Binding-site contacts:
Ligand atom CAF contacts residue LEU127 of chain 1.E at 3.8 Å (hydrophobic).
Ligand atom CAI contacts residue SER129 of chain 1.E at 4.0 Å.
Ligand atom OAJ contacts residue ARG65 of chain 1.E at 3.1 Å (salt-bridge).
Ligand atom CAU contacts residue PHE207 of chain 1.D at 3.4 Å (hydrophobic).
Ligand atom CAE contacts residue LEU117 of chain 1.E at 3.5 Å (hydrophobic).
Ligand atom CAW contacts residue PHE159 of chain 1.D at 3.3 Å (hydrophobic).
Ligand atom CAV contacts residue PHE207 of chain 1.D at 3.6 Å (hydrophobic).
Ligand atom CAF contacts residue LEU117 of chain 1.E at 3.9 Å (hydrophobic).
Ligand atom CAX contacts residue PHE159 of chain 1.D at 3.2 Å (hydrophobic).
Ligand atom CAA contacts residue THR204 of chain 1.D at 3.9 Å.
Ligand atom OAJ contacts residue THR204 of chain 1.D at 3.7 Å.
Ligand atom CAF contacts residue THR204 of chain 1.D at 3.9 Å.
Ligand atom CAT contacts residue TYR202 of chain 1.D at 3.4 Å (hydrophobic).
Ligand atom CAD contacts residue ARG119 of chain 1.E at 3.7 Å.
Ligand atom CAU contacts residue TYR202 of chain 1.D at 3.3 Å (hydrophobic).
Ligand atom CAS contacts residue TYR202 of chain 1.D at 3.9 Å (hydrophobic).
Ligand atom OAJ contacts residue LEU127 of chain 1.E at 3.9 Å.
Ligand atom CAU contacts residue THR204 of chain 1.D at 3.7 Å.
Ligand atom CAL contacts residue ARG65 of chain 1.E at 3.7 Å.
Ligand atom NAY contacts residue PHE159 of chain 1.D at 3.1 Å (h-bond).
Ligand atom CAS contacts residue GLU157 of chain 1.D at 3.4 Å.
Ligand atom CAQ contacts residue PHE63 of chain 1.E at 3.7 Å (hydrophobic).
Ligand atom CAE contacts residue ARG119 of chain 1.E at 3.8 Å.
Ligand atom NAH contacts residue SER129 of chain 1.E at 4.0 Å.
Ligand atom CAP contacts residue PHE63 of chain 1.E at 3.9 Å (hydrophobic).
Ligand atom OAO contacts residue SER129 of chain 1.E at 4.0 Å.
Ligand atom CAL contacts residue SER129 of chain 1.E at 3.8 Å.
Ligand atom CAQ contacts residue TYR202 of chain 1.D at 4.0 Å (hydrophobic).
Ligand atom CAB contacts residue LEU117 of chain 1.E at 3.7 Å (hydrophobic).
Ligand atom CAC contacts residue LEU117 of chain 1.E at 3.4 Å (hydrophobic).
Ligand atom CAD contacts residue LEU117 of chain 1.E at 3.2 Å (hydrophobic).
Ligand atom CAC contacts residue PHE207 of chain 1.D at 3.6 Å (hydrophobic).
Ligand atom CAR contacts residue TYR202 of chain 1.D at 3.7 Å (hydrophobic).
Ligand atom CAP contacts residue PHE44 of chain 1.E at 3.7 Å (hydrophobic).
Ligand atom CAA contacts residue LEU117 of chain 1.E at 3.9 Å (hydrophobic).
Ligand atom CAK contacts residue SER129 of chain 1.E at 3.8 Å.
Ligand atom CAI contacts residue THR204 of chain 1.D at 4.0 Å.
Ligand atom CAV contacts residue PHE159 of chain 1.D at 3.5 Å (hydrophobic).
Ligand atom CAI contacts residue ARG65 of chain 1.E at 4.0 Å.
Ligand atom OAO contacts residue PHE44 of chain 1.E at 3.8 Å.

The protein below binds the small molecule below.
Small molecule (SMILES): O=C1C[C@@H]2OCC=C3CN4CC[C@]56c7ccccc7N1[C@H]5[C@H]2[C@H]3C[C@H]46

Sequence of chain 1.D:
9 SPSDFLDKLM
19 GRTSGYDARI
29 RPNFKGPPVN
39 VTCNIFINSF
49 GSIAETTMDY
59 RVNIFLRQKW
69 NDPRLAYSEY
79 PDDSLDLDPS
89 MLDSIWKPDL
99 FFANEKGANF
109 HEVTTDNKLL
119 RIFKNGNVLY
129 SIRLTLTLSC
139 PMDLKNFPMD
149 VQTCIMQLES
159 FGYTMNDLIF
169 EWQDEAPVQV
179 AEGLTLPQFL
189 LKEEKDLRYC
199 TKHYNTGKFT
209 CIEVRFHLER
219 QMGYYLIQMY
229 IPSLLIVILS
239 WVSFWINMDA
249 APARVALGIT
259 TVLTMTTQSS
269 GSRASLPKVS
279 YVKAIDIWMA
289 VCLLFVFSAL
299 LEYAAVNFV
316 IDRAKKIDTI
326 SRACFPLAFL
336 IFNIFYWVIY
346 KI

Sequence of chain 1.E:
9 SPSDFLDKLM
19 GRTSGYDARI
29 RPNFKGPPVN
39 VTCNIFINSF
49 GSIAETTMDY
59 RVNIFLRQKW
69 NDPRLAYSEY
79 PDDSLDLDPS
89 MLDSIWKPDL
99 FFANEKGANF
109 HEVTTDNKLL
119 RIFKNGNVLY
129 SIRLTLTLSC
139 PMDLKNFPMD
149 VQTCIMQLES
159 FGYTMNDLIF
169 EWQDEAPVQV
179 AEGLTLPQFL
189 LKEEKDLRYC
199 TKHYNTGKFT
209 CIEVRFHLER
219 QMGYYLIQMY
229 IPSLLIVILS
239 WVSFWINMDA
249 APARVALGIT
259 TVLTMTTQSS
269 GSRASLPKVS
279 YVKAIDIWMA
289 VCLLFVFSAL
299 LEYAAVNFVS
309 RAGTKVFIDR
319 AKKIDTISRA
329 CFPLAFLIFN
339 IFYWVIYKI